Sequence of chain 1.A:
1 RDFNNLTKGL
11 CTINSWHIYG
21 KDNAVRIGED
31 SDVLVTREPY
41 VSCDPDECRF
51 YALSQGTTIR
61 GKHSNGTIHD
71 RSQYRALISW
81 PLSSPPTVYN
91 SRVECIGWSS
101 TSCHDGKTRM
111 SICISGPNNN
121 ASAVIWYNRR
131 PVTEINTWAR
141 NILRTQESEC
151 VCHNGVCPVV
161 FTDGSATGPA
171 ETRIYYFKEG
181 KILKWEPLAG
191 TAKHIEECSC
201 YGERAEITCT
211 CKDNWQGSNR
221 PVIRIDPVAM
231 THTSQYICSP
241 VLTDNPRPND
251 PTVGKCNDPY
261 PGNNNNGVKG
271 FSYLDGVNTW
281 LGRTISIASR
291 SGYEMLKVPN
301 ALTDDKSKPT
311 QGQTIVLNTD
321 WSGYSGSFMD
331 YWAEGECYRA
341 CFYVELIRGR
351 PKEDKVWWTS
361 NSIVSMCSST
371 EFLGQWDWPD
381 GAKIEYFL

Binding-site contacts:
Ligand atom O1B contacts residue TYR324 of chain 1.A at 3.4 Å (h-bond).
Ligand atom C92 contacts residue ILE142 of chain 1.A at 3.7 Å (hydrophobic).
Ligand atom C81 contacts residue GLU197 of chain 1.A at 3.5 Å.
Ligand atom C4 contacts residue ASP70 of chain 1.A at 3.5 Å.
Ligand atom C3 contacts residue ASP70 of chain 1.A at 3.2 Å.
Ligand atom C1 contacts residue ARG37 of chain 1.A at 3.9 Å.
Ligand atom C92 contacts residue ARG144 of chain 1.A at 3.6 Å.
Ligand atom C1 contacts residue ARG290 of chain 1.A at 3.5 Å.
Ligand atom CZ contacts residue ASP70 of chain 1.A at 3.8 Å.
Ligand atom CZ contacts residue TRP98 of chain 1.A at 3.5 Å (hydrophobic).
Ligand atom CZ contacts residue GLU38 of chain 1.A at 3.8 Å.
Ligand atom C6 contacts residue GLU197 of chain 1.A at 3.6 Å.
Ligand atom NH2 contacts residue ASP70 of chain 1.A at 2.9 Å (salt-bridge).
Ligand atom O10 contacts residue ARG71 of chain 1.A at 2.7 Å (salt-bridge).
Ligand atom NH1 contacts residue GLU147 of chain 1.A at 3.0 Å (salt-bridge).
Ligand atom NE contacts residue ASP70 of chain 1.A at 2.9 Å (salt-bridge).
Ligand atom O1B contacts residue ARG37 of chain 1.A at 2.8 Å (salt-bridge).
Ligand atom C4 contacts residue TYR324 of chain 1.A at 3.7 Å (hydrophobic).
Ligand atom O10 contacts residue ASP70 of chain 1.A at 3.5 Å.
Ligand atom NH2 contacts residue TRP98 of chain 1.A at 3.0 Å (h-bond).
Ligand atom NH1 contacts residue GLU38 of chain 1.A at 3.7 Å.
Ligand atom C9 contacts residue ARG144 of chain 1.A at 3.8 Å.
Ligand atom O6 contacts residue TYR324 of chain 1.A at 3.5 Å (h-bond).
Ligand atom NH2 contacts residue GLU38 of chain 1.A at 3.8 Å.
Ligand atom C2 contacts residue TYR324 of chain 1.A at 3.0 Å (hydrophobic).
Ligand atom NH1 contacts residue TRP98 of chain 1.A at 3.2 Å (h-bond).
Ligand atom C81 contacts residue GLU196 of chain 1.A at 3.5 Å.
Ligand atom C10 contacts residue ARG71 of chain 1.A at 3.7 Å.
Ligand atom O1B contacts residue ARG290 of chain 1.A at 3.0 Å (salt-bridge).
Ligand atom NH2 contacts residue ARG75 of chain 1.A at 3.2 Å (salt-bridge).
Ligand atom O1A contacts residue ARG290 of chain 1.A at 2.8 Å (salt-bridge).
Ligand atom C6 contacts residue TYR324 of chain 1.A at 3.7 Å (hydrophobic).
Ligand atom C81 contacts residue LYS212 of chain 1.A at 3.9 Å.
Ligand atom C11 contacts residue TRP98 of chain 1.A at 3.8 Å (hydrophobic).
Ligand atom C3 contacts residue TYR324 of chain 1.A at 3.2 Å (hydrophobic).
Ligand atom C92 contacts residue ALA166 of chain 1.A at 3.9 Å (hydrophobic).
Ligand atom NE contacts residue GLU38 of chain 1.A at 3.9 Å.
Ligand atom C11 contacts residue ILE142 of chain 1.A at 3.8 Å (hydrophobic).
Ligand atom O1A contacts residue TYR324 of chain 1.A at 3.6 Å (h-bond).
Ligand atom C1 contacts residue TYR324 of chain 1.A at 3.1 Å (hydrophobic).

The small molecule below binds the protein below.
Small molecule (SMILES): [H]/N=C(/N)N[C@H]1C=C(C(=O)O)O[C@@H](C(=O)N(C)CCC)[C@@H]1NC(C)=O